This small molecule binds to this protein.
Small molecule (SMILES): CC(=O)N[C@@H]1[C@@H](O)[C@H](O)[C@@H](CO)O[C@H]1O

Sequence of chain 1.G:
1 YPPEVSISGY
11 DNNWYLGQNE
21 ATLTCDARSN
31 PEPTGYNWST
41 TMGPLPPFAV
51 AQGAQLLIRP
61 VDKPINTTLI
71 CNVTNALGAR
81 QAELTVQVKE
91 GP

Binding-site contacts:
Ligand atom O7 contacts residue ASN72 of chain 1.G at 3.3 Å (h-bond).
Ligand atom C1 contacts residue ASN72 of chain 1.G at 1.5 Å.
Ligand atom O5 contacts residue THR74 of chain 1.G at 4.0 Å.
Ligand atom C1 contacts residue ALA79 of chain 1.G at 4.3 Å (hydrophobic).
Ligand atom C3 contacts residue ASN72 of chain 1.G at 4.0 Å.
Ligand atom C7 contacts residue ASN72 of chain 1.G at 3.5 Å.
Ligand atom N2 contacts residue ASN72 of chain 1.G at 3.2 Å (h-bond).
Ligand atom C4 contacts residue ASN72 of chain 1.G at 4.3 Å.
Ligand atom C5 contacts residue THR74 of chain 1.G at 3.9 Å.
Ligand atom N2 contacts residue GLN81 of chain 1.G at 4.3 Å.
Ligand atom C7 contacts residue GLN81 of chain 1.G at 3.8 Å.
Ligand atom C8 contacts residue GLN81 of chain 1.G at 3.2 Å.
Ligand atom C6 contacts residue THR74 of chain 1.G at 3.7 Å.
Ligand atom C5 contacts residue ASN72 of chain 1.G at 3.7 Å.
Ligand atom O7 contacts residue GLN81 of chain 1.G at 3.9 Å.
Ligand atom O5 contacts residue ASN72 of chain 1.G at 2.4 Å (h-bond).
Ligand atom C2 contacts residue ASN72 of chain 1.G at 2.6 Å.